A small-molecule ligand and the protein it binds are described below.
Small molecule (SMILES): Nc1ncnc2c1ncn2[C@H]1C[C@H](O)[C@@H](COP(=O)(O)O)O1

Sequence of chain 1.T:
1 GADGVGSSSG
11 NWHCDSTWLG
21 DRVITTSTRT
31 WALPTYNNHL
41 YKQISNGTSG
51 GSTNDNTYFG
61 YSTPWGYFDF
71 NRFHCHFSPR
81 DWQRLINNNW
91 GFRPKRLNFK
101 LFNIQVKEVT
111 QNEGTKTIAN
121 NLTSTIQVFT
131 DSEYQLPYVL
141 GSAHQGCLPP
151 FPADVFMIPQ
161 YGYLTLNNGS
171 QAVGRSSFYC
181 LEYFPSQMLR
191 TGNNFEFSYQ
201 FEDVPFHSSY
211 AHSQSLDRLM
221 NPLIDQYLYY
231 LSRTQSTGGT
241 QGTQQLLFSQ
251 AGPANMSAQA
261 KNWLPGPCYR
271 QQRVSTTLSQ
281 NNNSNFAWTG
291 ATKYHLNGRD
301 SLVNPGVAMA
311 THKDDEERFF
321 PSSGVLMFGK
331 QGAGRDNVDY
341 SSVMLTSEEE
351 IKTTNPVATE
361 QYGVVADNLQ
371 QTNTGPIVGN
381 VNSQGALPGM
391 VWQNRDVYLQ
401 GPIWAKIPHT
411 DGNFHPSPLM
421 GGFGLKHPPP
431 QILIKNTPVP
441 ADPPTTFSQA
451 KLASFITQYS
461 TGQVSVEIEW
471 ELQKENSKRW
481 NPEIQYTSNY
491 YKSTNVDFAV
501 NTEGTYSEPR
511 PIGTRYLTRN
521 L

Binding-site contacts:
Ligand atom C5 contacts residue PRO205 of chain 1.LA at 4.2 Å (hydrophobic).
Ligand atom C5 contacts residue PRO416 of chain 1.LA at 3.2 Å (hydrophobic).
Ligand atom C6 contacts residue PRO416 of chain 1.LA at 2.9 Å (hydrophobic).
Ligand atom N6 contacts residue SER417 of chain 1.LA at 3.5 Å.
Ligand atom C8 contacts residue PRO416 of chain 1.LA at 4.5 Å (hydrophobic).
Ligand atom N1 contacts residue PRO416 of chain 1.LA at 3.4 Å (h-bond).
Ligand atom OP2 contacts residue ASP411 of chain 1.T at 4.2 Å.
Ligand atom C8 contacts residue HIS415 of chain 1.LA at 3.3 Å.
Ligand atom C5 contacts residue HIS415 of chain 1.LA at 4.3 Å.
Ligand atom N1 contacts residue GLY424 of chain 1.LA at 3.9 Å.
Ligand atom OP1 contacts residue DC1 of chain 1.EE at 2.5 Å (h-bond).
Ligand atom C2 contacts residue PRO205 of chain 1.LA at 4.0 Å (hydrophobic).
Ligand atom P contacts residue DC1 of chain 1.EE at 1.6 Å.
Ligand atom N7 contacts residue PRO416 of chain 1.LA at 3.7 Å.
Ligand atom N3 contacts residue PRO205 of chain 1.LA at 4.4 Å.
Ligand atom C6 contacts residue PRO205 of chain 1.LA at 3.9 Å (hydrophobic).
Ligand atom OP2 contacts residue DC1 of chain 1.EE at 2.5 Å (h-bond).
Ligand atom N6 contacts residue ASN394 of chain 1.LA at 4.3 Å.
Ligand atom C2' contacts residue PRO416 of chain 1.LA at 4.5 Å (hydrophobic).
Ligand atom N6 contacts residue PRO205 of chain 1.LA at 4.2 Å.
Ligand atom O4' contacts residue DC1 of chain 1.EE at 4.2 Å.
Ligand atom O5' contacts residue DC1 of chain 1.EE at 2.5 Å (h-bond).
Ligand atom N6 contacts residue PRO416 of chain 1.LA at 2.8 Å (h-bond).
Ligand atom N3 contacts residue PRO416 of chain 1.LA at 4.1 Å.
Ligand atom N7 contacts residue HIS415 of chain 1.LA at 3.0 Å (h-bond).
Ligand atom N1 contacts residue PRO205 of chain 1.LA at 4.0 Å.
Ligand atom C5' contacts residue DC1 of chain 1.EE at 3.8 Å.
Ligand atom N9 contacts residue PRO416 of chain 1.LA at 4.3 Å.
Ligand atom C4 contacts residue PRO416 of chain 1.LA at 4.0 Å (hydrophobic).
Ligand atom C2 contacts residue PRO416 of chain 1.LA at 4.2 Å (hydrophobic).
Ligand atom C2 contacts residue GLY424 of chain 1.LA at 4.1 Å.

Sequence of chain 1.LA:
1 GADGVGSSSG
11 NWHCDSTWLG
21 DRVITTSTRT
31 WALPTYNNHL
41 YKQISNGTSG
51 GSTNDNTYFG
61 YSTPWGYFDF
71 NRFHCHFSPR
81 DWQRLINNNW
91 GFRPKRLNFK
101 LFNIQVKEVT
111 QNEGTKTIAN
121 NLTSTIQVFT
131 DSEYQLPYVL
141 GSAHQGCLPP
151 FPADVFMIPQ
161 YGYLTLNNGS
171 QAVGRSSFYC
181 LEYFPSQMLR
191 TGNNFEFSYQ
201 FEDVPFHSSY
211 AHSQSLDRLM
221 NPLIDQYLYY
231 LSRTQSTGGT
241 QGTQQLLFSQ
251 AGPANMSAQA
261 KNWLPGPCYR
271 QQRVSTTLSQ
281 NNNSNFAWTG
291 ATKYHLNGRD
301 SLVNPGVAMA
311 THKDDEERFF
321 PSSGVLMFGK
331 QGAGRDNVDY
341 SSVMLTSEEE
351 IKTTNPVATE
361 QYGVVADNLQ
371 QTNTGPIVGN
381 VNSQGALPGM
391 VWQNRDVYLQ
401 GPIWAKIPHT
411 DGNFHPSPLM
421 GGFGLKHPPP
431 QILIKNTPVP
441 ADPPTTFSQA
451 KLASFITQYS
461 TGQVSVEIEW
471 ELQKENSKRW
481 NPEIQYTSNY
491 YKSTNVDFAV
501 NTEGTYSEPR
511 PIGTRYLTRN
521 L